Sequence of chain 14.E:
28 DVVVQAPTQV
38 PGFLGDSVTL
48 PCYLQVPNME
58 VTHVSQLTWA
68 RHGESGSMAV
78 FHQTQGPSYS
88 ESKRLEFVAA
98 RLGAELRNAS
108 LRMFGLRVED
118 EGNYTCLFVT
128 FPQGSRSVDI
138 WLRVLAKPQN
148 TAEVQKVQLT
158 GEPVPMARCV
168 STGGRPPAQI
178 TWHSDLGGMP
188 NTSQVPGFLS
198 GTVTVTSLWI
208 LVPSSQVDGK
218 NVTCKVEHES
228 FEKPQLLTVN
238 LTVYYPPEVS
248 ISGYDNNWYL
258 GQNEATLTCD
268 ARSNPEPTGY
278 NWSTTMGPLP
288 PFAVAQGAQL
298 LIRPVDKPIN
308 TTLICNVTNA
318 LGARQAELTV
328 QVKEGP

Binding-site contacts:
Ligand atom O5 contacts residue ALA96 of chain 14.E at 4.5 Å.
Ligand atom N2 contacts residue ASN105 of chain 14.E at 2.9 Å (h-bond).
Ligand atom C3 contacts residue ASN105 of chain 14.E at 3.8 Å.
Ligand atom O5 contacts residue VAL95 of chain 14.E at 4.5 Å.
Ligand atom O5 contacts residue ASN105 of chain 14.E at 2.4 Å (h-bond).
Ligand atom C5 contacts residue VAL95 of chain 14.E at 4.5 Å (hydrophobic).
Ligand atom C2 contacts residue ASN105 of chain 14.E at 2.5 Å.
Ligand atom C5 contacts residue ASN105 of chain 14.E at 3.6 Å.
Ligand atom C7 contacts residue ASN105 of chain 14.E at 3.6 Å.
Ligand atom O6 contacts residue VAL95 of chain 14.E at 2.9 Å (h-bond).
Ligand atom O7 contacts residue ASN105 of chain 14.E at 4.0 Å.
Ligand atom C4 contacts residue ASN105 of chain 14.E at 4.3 Å.
Ligand atom C8 contacts residue PRO48 of chain 14.E at 4.4 Å (hydrophobic).
Ligand atom C6 contacts residue VAL95 of chain 14.E at 3.6 Å (hydrophobic).
Ligand atom O6 contacts residue ALA96 of chain 14.E at 4.3 Å.
Ligand atom C8 contacts residue TYR50 of chain 14.E at 4.1 Å (hydrophobic).
Ligand atom C1 contacts residue ASN105 of chain 14.E at 1.4 Å.

The protein below binds the small molecule below.
Small molecule (SMILES): CC(=O)N[C@H]1[C@H](O[C@H]2[C@H](O)[C@@H](NC(C)=O)CO[C@@H]2CO)O[C@H](CO)[C@@H](O[C@@H]2O[C@H](CO)[C@@H](O)[C@H](O)[C@@H]2O)[C@@H]1O